The small molecule below binds the protein below.
Small molecule (SMILES): CC(=O)N[C@H]1[C@H](O[C@H]2[C@H](O)[C@@H](NC(C)=O)CO[C@@H]2CO)O[C@H](CO)[C@@H](O[C@@H]2O[C@H](CO[C@H]3O[C@H](CO)[C@@H](O)[C@H](O)[C@@H]3O)[C@@H](O)[C@H](O[C@H]3O[C@H](CO[C@@H]4O[C@H](CO)[C@@H](O)[C@H](O)[C@@H]4O)[C@@H](O)[C@H](O)[C@@H]3O)[C@@H]2O)[C@@H]1O

Binding-site contacts:
Ligand atom C5 contacts residue ASN180 of chain 1.A at 3.7 Å.
Ligand atom N2 contacts residue ASN180 of chain 1.A at 2.9 Å (h-bond).
Ligand atom C1 contacts residue ASN180 of chain 1.A at 1.5 Å.
Ligand atom C3 contacts residue ASN180 of chain 1.A at 3.9 Å.
Ligand atom C5 contacts residue GLN68 of chain 1.A at 3.7 Å.
Ligand atom N2 contacts residue LEU178 of chain 1.A at 4.2 Å.
Ligand atom C6 contacts residue GLN68 of chain 1.A at 4.1 Å.
Ligand atom O5 contacts residue GLN68 of chain 1.A at 3.9 Å.
Ligand atom C7 contacts residue ASN180 of chain 1.A at 3.4 Å.
Ligand atom O7 contacts residue ASN180 of chain 1.A at 3.6 Å (h-bond).
Ligand atom C8 contacts residue LEU178 of chain 1.A at 3.9 Å (hydrophobic).
Ligand atom O6 contacts residue GLN68 of chain 1.A at 3.5 Å (h-bond).
Ligand atom C4 contacts residue ASN180 of chain 1.A at 4.3 Å.
Ligand atom C2 contacts residue ASN180 of chain 1.A at 2.5 Å.
Ligand atom O5 contacts residue ASN180 of chain 1.A at 2.4 Å (h-bond).

Sequence of chain 1.A:
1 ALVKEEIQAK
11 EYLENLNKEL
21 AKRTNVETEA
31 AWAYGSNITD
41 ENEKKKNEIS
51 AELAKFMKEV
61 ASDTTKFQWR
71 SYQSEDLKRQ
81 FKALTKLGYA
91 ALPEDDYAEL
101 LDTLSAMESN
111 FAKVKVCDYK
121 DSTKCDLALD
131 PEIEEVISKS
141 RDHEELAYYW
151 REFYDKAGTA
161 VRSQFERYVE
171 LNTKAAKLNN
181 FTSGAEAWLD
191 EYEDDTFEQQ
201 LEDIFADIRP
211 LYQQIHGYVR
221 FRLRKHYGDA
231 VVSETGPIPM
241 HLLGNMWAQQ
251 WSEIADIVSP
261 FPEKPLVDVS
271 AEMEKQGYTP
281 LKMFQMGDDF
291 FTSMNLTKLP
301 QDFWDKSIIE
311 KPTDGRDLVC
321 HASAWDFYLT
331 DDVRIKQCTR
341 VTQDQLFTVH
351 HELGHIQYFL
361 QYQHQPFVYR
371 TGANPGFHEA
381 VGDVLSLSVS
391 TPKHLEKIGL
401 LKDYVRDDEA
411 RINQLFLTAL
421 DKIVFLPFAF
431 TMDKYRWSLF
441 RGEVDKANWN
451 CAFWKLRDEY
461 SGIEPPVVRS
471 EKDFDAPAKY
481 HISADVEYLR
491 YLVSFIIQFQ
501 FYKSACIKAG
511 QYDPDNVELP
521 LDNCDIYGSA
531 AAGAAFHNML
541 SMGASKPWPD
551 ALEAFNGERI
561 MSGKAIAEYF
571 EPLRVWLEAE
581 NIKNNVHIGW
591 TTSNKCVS